Sequence of chain 1.A:
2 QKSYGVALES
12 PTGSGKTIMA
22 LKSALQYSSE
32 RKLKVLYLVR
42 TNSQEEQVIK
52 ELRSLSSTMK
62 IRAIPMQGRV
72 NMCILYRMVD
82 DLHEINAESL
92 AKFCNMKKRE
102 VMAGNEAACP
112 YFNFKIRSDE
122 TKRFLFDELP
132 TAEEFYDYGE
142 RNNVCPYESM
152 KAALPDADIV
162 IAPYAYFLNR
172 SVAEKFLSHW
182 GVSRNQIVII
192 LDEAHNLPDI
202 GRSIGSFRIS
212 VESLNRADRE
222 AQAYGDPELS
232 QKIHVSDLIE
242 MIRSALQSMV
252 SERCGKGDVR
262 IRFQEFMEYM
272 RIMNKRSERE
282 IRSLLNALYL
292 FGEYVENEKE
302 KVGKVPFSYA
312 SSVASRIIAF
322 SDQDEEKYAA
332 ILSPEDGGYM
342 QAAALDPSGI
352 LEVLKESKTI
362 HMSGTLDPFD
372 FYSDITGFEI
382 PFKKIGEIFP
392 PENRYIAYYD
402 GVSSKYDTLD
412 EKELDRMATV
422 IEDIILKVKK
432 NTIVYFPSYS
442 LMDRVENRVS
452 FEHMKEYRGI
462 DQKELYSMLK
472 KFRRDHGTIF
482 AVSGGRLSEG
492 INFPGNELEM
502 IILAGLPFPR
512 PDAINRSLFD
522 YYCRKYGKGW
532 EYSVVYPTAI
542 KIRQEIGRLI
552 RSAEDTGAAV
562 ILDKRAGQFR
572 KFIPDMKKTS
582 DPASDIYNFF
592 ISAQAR

Binding-site contacts:
Ligand atom O2 contacts residue PHE520 of chain 1.A at 3.6 Å.
Ligand atom OP1 contacts residue PHE509 of chain 1.A at 3.6 Å.
Ligand atom N3 contacts residue PHE520 of chain 1.A at 3.4 Å.
Ligand atom N2 contacts residue GLU336 of chain 1.A at 3.2 Å (salt-bridge).
Ligand atom C4 contacts residue PHE520 of chain 1.A at 3.5 Å (hydrophobic).
Ligand atom N7 contacts residue PRO512 of chain 1.A at 3.5 Å.
Ligand atom N3 contacts residue VAL535 of chain 1.A at 3.5 Å.
Ligand atom O3' contacts residue ARG511 of chain 1.A at 3.5 Å.
Ligand atom C4 contacts residue ARG511 of chain 1.A at 3.4 Å.
Ligand atom O4' contacts residue ARG511 of chain 1.A at 3.5 Å.
Ligand atom C1' contacts residue PRO510 of chain 1.A at 3.5 Å (hydrophobic).
Ligand atom C5' contacts residue PHE509 of chain 1.A at 3.3 Å (hydrophobic).
Ligand atom N1 contacts residue ASN516 of chain 1.A at 3.5 Å.
Ligand atom N7 contacts residue ARG511 of chain 1.A at 3.5 Å (salt-bridge).
Ligand atom O4' contacts residue PRO512 of chain 1.A at 3.4 Å.
Ligand atom C5 contacts residue ARG511 of chain 1.A at 3.3 Å.
Ligand atom O5' contacts residue TYR440 of chain 1.A at 3.3 Å.
Ligand atom O3' contacts residue PHE509 of chain 1.A at 3.4 Å.
Ligand atom OP2 contacts residue TYR440 of chain 1.A at 3.6 Å.
Ligand atom N1 contacts residue VAL535 of chain 1.A at 3.6 Å.
Ligand atom OP1 contacts residue TYR440 of chain 1.A at 2.8 Å (h-bond).
Ligand atom N1 contacts residue ARG511 of chain 1.A at 3.3 Å (salt-bridge).
Ligand atom C6 contacts residue ARG511 of chain 1.A at 3.3 Å.
Ligand atom C2 contacts residue VAL535 of chain 1.A at 3.4 Å (hydrophobic).
Ligand atom N6 contacts residue ASN516 of chain 1.A at 3.5 Å (h-bond).
Ligand atom N1 contacts residue GLU336 of chain 1.A at 2.9 Å (salt-bridge).
Ligand atom O4' contacts residue ARG511 of chain 1.A at 3.1 Å.
Ligand atom C5 contacts residue TYR407 of chain 1.A at 3.6 Å (hydrophobic).
Ligand atom OP2 contacts residue TYR407 of chain 1.A at 2.9 Å (h-bond).
Ligand atom N3 contacts residue PRO510 of chain 1.A at 3.3 Å (h-bond).
Ligand atom C8 contacts residue ARG511 of chain 1.A at 3.6 Å.
Ligand atom C6 contacts residue TYR407 of chain 1.A at 3.4 Å (hydrophobic).
Ligand atom OP1 contacts residue ARG566 of chain 1.A at 2.9 Å (salt-bridge).
Ligand atom OP1 contacts residue SER439 of chain 1.A at 3.3 Å.
Ligand atom N9 contacts residue ARG511 of chain 1.A at 3.5 Å.
Ligand atom N1 contacts residue PRO512 of chain 1.A at 3.6 Å.
Ligand atom C5' contacts residue PRO510 of chain 1.A at 3.5 Å (hydrophobic).
Ligand atom OP2 contacts residue ARG459 of chain 1.A at 2.6 Å (salt-bridge).
Ligand atom P contacts residue TYR440 of chain 1.A at 3.5 Å.
Ligand atom O6 contacts residue GLU336 of chain 1.A at 3.4 Å (salt-bridge).

A small-molecule ligand and the protein it binds are described below.
Small molecule (SMILES): Cc1cn([C@H]2C[C@H](O[P](=O)(O)OC[C@H]3O[C@@H](n4cnc5c(N)ncnc54)C[C@@H]3O[P](=O)(O)OC[C@H]3O[C@@H](n4ccc(N)nc4=O)C[C@@H]3O[P](=O)(O)OC[C@H]3O[C@@H](n4cnc5c(=O)nc(N)[nH]c54)C[C@@H]3OP(=O)(O)O)[C@@H](COP(=O)(O)O)O2)c(=O)[nH]c1=O